The protein below binds the small molecule below.
Small molecule (SMILES): N[C@@H](CCC(=O)O)C(=O)O

Sequence of chain 1.C:
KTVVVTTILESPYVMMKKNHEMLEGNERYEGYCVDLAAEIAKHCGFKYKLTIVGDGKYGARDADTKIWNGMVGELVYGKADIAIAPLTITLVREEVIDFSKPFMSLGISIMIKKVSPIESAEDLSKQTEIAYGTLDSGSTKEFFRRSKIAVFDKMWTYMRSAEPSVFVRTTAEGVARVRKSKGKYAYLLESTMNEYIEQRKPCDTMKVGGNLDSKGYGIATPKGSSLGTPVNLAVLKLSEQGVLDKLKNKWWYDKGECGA

Binding-site contacts:
Ligand atom CG contacts residue TYR471 of chain 1.C at 4.3 Å (hydrophobic).
Ligand atom OE1 contacts residue THR676 of chain 1.C at 3.4 Å (h-bond).
Ligand atom CA contacts residue PRO499 of chain 1.C at 3.9 Å (hydrophobic).
Ligand atom CA contacts residue TYR471 of chain 1.C at 4.1 Å (hydrophobic).
Ligand atom OXT contacts residue GLY674 of chain 1.C at 4.0 Å.
Ligand atom C contacts residue SER675 of chain 1.C at 3.8 Å.
Ligand atom CG contacts residue GLU726 of chain 1.C at 3.8 Å.
Ligand atom N contacts residue GLU726 of chain 1.C at 3.1 Å (salt-bridge).
Ligand atom O contacts residue THR501 of chain 1.C at 3.2 Å (h-bond).
Ligand atom O contacts residue ARG506 of chain 1.C at 3.4 Å (salt-bridge).
Ligand atom O contacts residue PRO499 of chain 1.C at 3.2 Å (h-bond).
Ligand atom CD contacts residue LEU671 of chain 1.C at 4.0 Å (hydrophobic).
Ligand atom N contacts residue THR501 of chain 1.C at 3.7 Å.
Ligand atom OE1 contacts residue LEU671 of chain 1.C at 3.4 Å.
Ligand atom OXT contacts residue SER675 of chain 1.C at 3.0 Å (h-bond).
Ligand atom CG contacts residue LEU671 of chain 1.C at 4.1 Å (hydrophobic).
Ligand atom CD contacts residue THR676 of chain 1.C at 3.2 Å.
Ligand atom C contacts residue THR501 of chain 1.C at 3.7 Å.
Ligand atom CB contacts residue GLU726 of chain 1.C at 4.1 Å.
Ligand atom C contacts residue TYR471 of chain 1.C at 3.6 Å (hydrophobic).
Ligand atom O contacts residue LEU500 of chain 1.C at 3.4 Å.
Ligand atom N contacts residue PRO499 of chain 1.C at 2.8 Å (h-bond).
Ligand atom CA contacts residue THR501 of chain 1.C at 3.5 Å.
Ligand atom OE2 contacts residue SER675 of chain 1.C at 3.2 Å (h-bond).
Ligand atom OE2 contacts residue GLY674 of chain 1.C at 3.7 Å.
Ligand atom CA contacts residue SER675 of chain 1.C at 3.7 Å.
Ligand atom C contacts residue PRO499 of chain 1.C at 4.0 Å (hydrophobic).
Ligand atom CB contacts residue TYR471 of chain 1.C at 3.5 Å (hydrophobic).
Ligand atom CB contacts residue SER675 of chain 1.C at 4.1 Å.
Ligand atom C contacts residue ARG506 of chain 1.C at 3.6 Å.
Ligand atom CA contacts residue GLU726 of chain 1.C at 3.3 Å.
Ligand atom OXT contacts residue THR501 of chain 1.C at 4.2 Å.
Ligand atom O contacts residue TYR471 of chain 1.C at 3.2 Å.
Ligand atom OXT contacts residue ARG506 of chain 1.C at 2.8 Å (salt-bridge).
Ligand atom N contacts residue TYR753 of chain 1.C at 3.8 Å.
Ligand atom N contacts residue TYR471 of chain 1.C at 3.6 Å.
Ligand atom CD contacts residue SER675 of chain 1.C at 4.2 Å.
Ligand atom OXT contacts residue TYR471 of chain 1.C at 3.7 Å.
Ligand atom OE2 contacts residue THR676 of chain 1.C at 2.6 Å (h-bond).
Ligand atom CB contacts residue GLY674 of chain 1.C at 4.3 Å.